Binding-site contacts:
Ligand atom CL16 contacts residue ASP187 of chain 2.A at 3.2 Å.
Ligand atom C15 contacts residue HIS41 of chain 2.A at 3.9 Å.
Ligand atom C12 contacts residue HIS41 of chain 2.A at 3.7 Å.
Ligand atom C21 contacts residue SER144 of chain 2.A at 3.9 Å.
Ligand atom O22 contacts residue HIS163 of chain 2.A at 2.8 Å (h-bond).
Ligand atom C21 contacts residue GLU166 of chain 2.A at 3.7 Å.
Ligand atom C18 contacts residue GLU166 of chain 2.A at 3.9 Å.
Ligand atom O19 contacts residue ASN142 of chain 2.A at 3.8 Å.
Ligand atom CL16 contacts residue TYR54 of chain 2.A at 3.4 Å.
Ligand atom C13 contacts residue GLN189 of chain 2.A at 3.9 Å.
Ligand atom O3 contacts residue GLY143 of chain 2.A at 2.8 Å (h-bond).
Ligand atom N20 contacts residue GLU166 of chain 2.A at 3.0 Å (salt-bridge).
Ligand atom N20 contacts residue PHE140 of chain 2.A at 3.5 Å (h-bond).
Ligand atom C23 contacts residue HIS163 of chain 2.A at 3.9 Å.
Ligand atom O22 contacts residue GLU166 of chain 2.A at 3.4 Å.
Ligand atom CL14 contacts residue ASP187 of chain 2.A at 3.8 Å.
Ligand atom O3 contacts residue LEU141 of chain 2.A at 3.8 Å.
Ligand atom C2 contacts residue ASN142 of chain 2.A at 3.8 Å.
Ligand atom CL14 contacts residue ARG188 of chain 2.A at 3.8 Å.
Ligand atom O3 contacts residue ASN142 of chain 2.A at 3.5 Å.
Ligand atom C13 contacts residue HIS41 of chain 2.A at 3.7 Å.
Ligand atom C23 contacts residue SER144 of chain 2.A at 3.6 Å.
Ligand atom CL14 contacts residue MET165 of chain 2.A at 3.7 Å.
Ligand atom CL16 contacts residue HIS41 of chain 2.A at 3.6 Å.
Ligand atom C18 contacts residue ASN142 of chain 2.A at 3.8 Å.
Ligand atom C9 contacts residue GLN189 of chain 2.A at 3.7 Å.
Ligand atom C15 contacts residue GLN189 of chain 2.A at 3.5 Å.
Ligand atom C18 contacts residue LEU141 of chain 2.A at 3.7 Å (hydrophobic).
Ligand atom O3 contacts residue SER144 of chain 2.A at 3.8 Å.
Ligand atom C21 contacts residue HIS163 of chain 2.A at 3.7 Å.
Ligand atom C1 contacts residue LEU141 of chain 2.A at 3.7 Å (hydrophobic).
Ligand atom O22 contacts residue HIS172 of chain 2.A at 3.3 Å.
Ligand atom O3 contacts residue CYS145 of chain 2.A at 3.6 Å.
Ligand atom N17 contacts residue LEU141 of chain 2.A at 3.7 Å.
Ligand atom C2 contacts residue CYS145 of chain 2.A at 3.8 Å (hydrophobic).
Ligand atom O19 contacts residue GLU166 of chain 2.A at 3.9 Å.
Ligand atom C12 contacts residue GLN189 of chain 2.A at 3.8 Å.
Ligand atom CL16 contacts residue ARG188 of chain 2.A at 3.7 Å.
Ligand atom N17 contacts residue ASN142 of chain 2.A at 3.2 Å (h-bond).
Ligand atom O22 contacts residue PHE140 of chain 2.A at 3.4 Å.

Sequence of chain 2.A:
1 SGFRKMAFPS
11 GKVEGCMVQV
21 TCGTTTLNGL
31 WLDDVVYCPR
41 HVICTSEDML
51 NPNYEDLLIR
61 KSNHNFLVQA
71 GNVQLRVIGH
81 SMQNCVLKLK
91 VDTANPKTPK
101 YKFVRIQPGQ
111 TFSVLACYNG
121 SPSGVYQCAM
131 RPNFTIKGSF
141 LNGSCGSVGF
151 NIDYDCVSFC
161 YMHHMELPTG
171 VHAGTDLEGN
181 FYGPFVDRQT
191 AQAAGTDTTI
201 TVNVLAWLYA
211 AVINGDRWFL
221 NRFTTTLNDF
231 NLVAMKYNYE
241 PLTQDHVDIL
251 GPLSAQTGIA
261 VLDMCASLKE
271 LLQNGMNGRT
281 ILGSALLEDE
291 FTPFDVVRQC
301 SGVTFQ

Sequence of chain 1.A:
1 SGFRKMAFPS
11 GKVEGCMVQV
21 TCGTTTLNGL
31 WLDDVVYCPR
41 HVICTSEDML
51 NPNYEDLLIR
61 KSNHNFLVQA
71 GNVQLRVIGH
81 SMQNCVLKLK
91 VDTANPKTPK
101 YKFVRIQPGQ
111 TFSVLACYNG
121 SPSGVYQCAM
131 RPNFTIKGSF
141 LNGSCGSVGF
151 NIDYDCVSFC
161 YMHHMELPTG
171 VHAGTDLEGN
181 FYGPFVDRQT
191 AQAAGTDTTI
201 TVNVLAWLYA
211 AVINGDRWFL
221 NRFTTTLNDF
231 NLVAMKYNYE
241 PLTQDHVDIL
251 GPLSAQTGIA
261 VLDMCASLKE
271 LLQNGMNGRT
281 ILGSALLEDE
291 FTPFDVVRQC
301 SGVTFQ

This small molecule binds to this protein.
Small molecule (SMILES): O=C(c1cc(=O)[nH]c(=O)[nH]1)N1CCC(c2ccc(Cl)c(Cl)c2)CC1